Binding-site contacts:
Ligand atom C9 contacts residue TRP142 of chain 2.C at 4.1 Å (hydrophobic).
Ligand atom O1B contacts residue LEU217 of chain 2.C at 4.3 Å.
Ligand atom O10 contacts residue TRP142 of chain 2.C at 4.0 Å.
Ligand atom O6 contacts residue ALA125 of chain 2.C at 4.2 Å.
Ligand atom O9 contacts residue HIS174 of chain 2.C at 3.8 Å.
Ligand atom C4 contacts residue ALA125 of chain 2.C at 3.5 Å (hydrophobic).
Ligand atom O1A contacts residue THR126 of chain 2.C at 2.8 Å (h-bond).
Ligand atom C1 contacts residue LEU217 of chain 2.C at 3.9 Å (hydrophobic).
Ligand atom O1B contacts residue SER127 of chain 2.C at 4.0 Å.
Ligand atom O1A contacts residue LEU217 of chain 2.C at 3.6 Å.
Ligand atom C10 contacts residue ALA125 of chain 2.C at 3.6 Å (hydrophobic).
Ligand atom C11 contacts residue GLY124 of chain 2.C at 3.6 Å.
Ligand atom C8 contacts residue GLU181 of chain 2.C at 3.7 Å.
Ligand atom C8 contacts residue TYR88 of chain 2.C at 4.3 Å (hydrophobic).
Ligand atom O8 contacts residue LEU217 of chain 2.C at 4.0 Å.
Ligand atom N5 contacts residue ALA125 of chain 2.C at 2.8 Å (h-bond).
Ligand atom O6 contacts residue THR126 of chain 2.C at 3.8 Å.
Ligand atom C11 contacts residue TRP142 of chain 2.C at 4.0 Å (hydrophobic).
Ligand atom N5 contacts residue TRP142 of chain 2.C at 4.3 Å.
Ligand atom O4 contacts residue ALA125 of chain 2.C at 4.0 Å.
Ligand atom O1A contacts residue SER127 of chain 2.C at 3.2 Å (h-bond).
Ligand atom C9 contacts residue HIS174 of chain 2.C at 4.1 Å.
Ligand atom O8 contacts residue TYR88 of chain 2.C at 3.7 Å.
Ligand atom C6 contacts residue ALA125 of chain 2.C at 4.0 Å (hydrophobic).
Ligand atom C11 contacts residue LEU144 of chain 2.C at 3.7 Å (hydrophobic).
Ligand atom O7 contacts residue GLU181 of chain 2.C at 4.3 Å.
Ligand atom C7 contacts residue GLU181 of chain 2.C at 4.4 Å.
Ligand atom O9 contacts residue TYR88 of chain 2.C at 2.9 Å (h-bond).
Ligand atom C1 contacts residue SER127 of chain 2.C at 4.0 Å.
Ligand atom C6 contacts residue TRP142 of chain 2.C at 4.2 Å (hydrophobic).
Ligand atom O9 contacts residue GLU181 of chain 2.C at 2.6 Å (salt-bridge).
Ligand atom C1 contacts residue THR126 of chain 2.C at 3.9 Å.
Ligand atom C5 contacts residue ALA125 of chain 2.C at 3.6 Å (hydrophobic).
Ligand atom C10 contacts residue TRP142 of chain 2.C at 3.9 Å (hydrophobic).
Ligand atom O8 contacts residue THR126 of chain 2.C at 4.5 Å.
Ligand atom O10 contacts residue LEU185 of chain 2.C at 3.6 Å.
Ligand atom C9 contacts residue TYR88 of chain 2.C at 3.7 Å (hydrophobic).
Ligand atom C11 contacts residue ALA125 of chain 2.C at 3.6 Å (hydrophobic).
Ligand atom C9 contacts residue LEU185 of chain 2.C at 4.5 Å (hydrophobic).
Ligand atom C9 contacts residue GLU181 of chain 2.C at 3.2 Å.

Sequence of chain 2.C:
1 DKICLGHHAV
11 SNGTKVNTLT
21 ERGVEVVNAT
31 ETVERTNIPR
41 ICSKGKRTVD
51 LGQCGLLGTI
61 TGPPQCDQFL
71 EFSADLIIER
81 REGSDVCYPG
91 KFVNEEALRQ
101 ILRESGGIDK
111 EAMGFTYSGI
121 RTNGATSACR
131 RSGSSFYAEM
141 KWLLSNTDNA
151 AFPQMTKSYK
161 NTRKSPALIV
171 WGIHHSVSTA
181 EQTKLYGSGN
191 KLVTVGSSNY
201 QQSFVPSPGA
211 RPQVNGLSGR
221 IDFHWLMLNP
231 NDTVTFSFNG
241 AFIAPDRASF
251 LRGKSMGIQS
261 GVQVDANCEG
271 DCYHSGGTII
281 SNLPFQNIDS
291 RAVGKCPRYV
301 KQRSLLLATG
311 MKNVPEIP

A small-molecule ligand and the protein it binds are described below.
Small molecule (SMILES): CC(=O)N[C@H]1[C@H]([C@H](O)[C@H](O)CO)O[C@@](O)(C(=O)O)C[C@@H]1O